Sequence of chain 1.C:
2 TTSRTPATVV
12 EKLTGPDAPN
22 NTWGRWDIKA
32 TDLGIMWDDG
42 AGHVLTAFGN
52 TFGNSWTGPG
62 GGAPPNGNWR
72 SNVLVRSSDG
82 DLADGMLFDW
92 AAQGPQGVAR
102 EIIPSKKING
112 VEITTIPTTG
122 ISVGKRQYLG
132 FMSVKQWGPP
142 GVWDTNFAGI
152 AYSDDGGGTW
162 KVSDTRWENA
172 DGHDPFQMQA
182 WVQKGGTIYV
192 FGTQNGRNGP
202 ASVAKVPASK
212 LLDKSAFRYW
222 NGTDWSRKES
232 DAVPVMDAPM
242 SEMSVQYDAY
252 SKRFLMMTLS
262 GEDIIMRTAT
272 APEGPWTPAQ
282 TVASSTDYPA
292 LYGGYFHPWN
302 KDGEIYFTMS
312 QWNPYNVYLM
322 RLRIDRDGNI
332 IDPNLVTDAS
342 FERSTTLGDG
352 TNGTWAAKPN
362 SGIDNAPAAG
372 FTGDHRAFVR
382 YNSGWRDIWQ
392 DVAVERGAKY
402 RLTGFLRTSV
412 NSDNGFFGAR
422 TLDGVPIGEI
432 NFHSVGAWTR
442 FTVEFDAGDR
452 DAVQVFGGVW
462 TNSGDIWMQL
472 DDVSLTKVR

A protein and the small-molecule ligand that binds it are described below.
Small molecule (SMILES): OC[C@H]1O[C@H](OC[C@H]2O[C@H](OC[C@H]3OC[C@@H](O)[C@@H]3O)[C@@H](O)[C@@H]2O)[C@@H](O)[C@@H]1O

Binding-site contacts:
Ligand atom O3 contacts residue ARG198 of chain 1.C at 3.1 Å (salt-bridge).
Ligand atom C1 contacts residue TYR316 of chain 1.C at 3.1 Å (hydrophobic).
Ligand atom C3 contacts residue ASP33 of chain 1.C at 3.3 Å.
Ligand atom C1 contacts residue OYO1 of chain 1.LA at 1.4 Å.
Ligand atom C4 contacts residue TRP138 of chain 1.C at 3.6 Å (hydrophobic).
Ligand atom O5 contacts residue ARG198 of chain 1.C at 2.9 Å (salt-bridge).
Ligand atom O2 contacts residue TYR316 of chain 1.C at 3.7 Å.
Ligand atom C4 contacts residue TRP313 of chain 1.C at 3.8 Å (hydrophobic).
Ligand atom C2 contacts residue LEU260 of chain 1.C at 3.8 Å (hydrophobic).
Ligand atom C1 contacts residue ASP33 of chain 1.C at 2.9 Å.
Ligand atom O4 contacts residue ALA291 of chain 1.C at 3.4 Å.
Ligand atom C2 contacts residue ILE117 of chain 1.C at 3.7 Å (hydrophobic).
Ligand atom O2 contacts residue OYO1 of chain 1.LA at 3.2 Å (h-bond).
Ligand atom C1 contacts residue LEU292 of chain 1.C at 3.6 Å (hydrophobic).
Ligand atom O2 contacts residue ALA291 of chain 1.C at 3.4 Å.
Ligand atom O3 contacts residue PRO141 of chain 1.C at 3.6 Å.
Ligand atom O2 contacts residue LEU292 of chain 1.C at 2.5 Å (h-bond).
Ligand atom C4 contacts residue ARG198 of chain 1.C at 3.8 Å.
Ligand atom C1 contacts residue ARG198 of chain 1.C at 3.4 Å.
Ligand atom C3 contacts residue OYO1 of chain 1.LA at 3.4 Å.
Ligand atom C2 contacts residue OYO1 of chain 1.LA at 2.3 Å.
Ligand atom O2 contacts residue TRP144 of chain 1.C at 3.6 Å.
Ligand atom O2 contacts residue PRO141 of chain 1.C at 3.6 Å.
Ligand atom O4 contacts residue OYO1 of chain 1.LA at 2.1 Å (h-bond).
Ligand atom O4 contacts residue ARG198 of chain 1.C at 3.1 Å (salt-bridge).
Ligand atom O2 contacts residue ASP33 of chain 1.C at 2.8 Å (salt-bridge).
Ligand atom O2 contacts residue ASN51 of chain 1.C at 2.9 Å (h-bond).
Ligand atom O3 contacts residue TRP138 of chain 1.C at 3.3 Å.
Ligand atom C1 contacts residue ALA291 of chain 1.C at 3.6 Å (hydrophobic).
Ligand atom O4 contacts residue ASP33 of chain 1.C at 3.3 Å (salt-bridge).
Ligand atom C4 contacts residue OYO1 of chain 1.LA at 3.1 Å.
Ligand atom O2 contacts residue GLY142 of chain 1.C at 2.8 Å (h-bond).
Ligand atom C2 contacts residue LEU292 of chain 1.C at 3.2 Å (hydrophobic).
Ligand atom O5 contacts residue OYO1 of chain 1.LA at 3.6 Å.
Ligand atom C2 contacts residue ASN51 of chain 1.C at 3.6 Å.
Ligand atom O2 contacts residue GLY50 of chain 1.C at 3.5 Å.
Ligand atom C2 contacts residue ARG198 of chain 1.C at 3.7 Å.
Ligand atom O2 contacts residue ILE117 of chain 1.C at 3.3 Å.
Ligand atom O3 contacts residue ILE117 of chain 1.C at 3.6 Å.
Ligand atom C2 contacts residue ASP33 of chain 1.C at 3.3 Å.